A small-molecule ligand and the protein it binds are described below.
Small molecule (SMILES): CC(=O)N[C@@H]1[C@@H](O)[C@H](O)[C@@H](CO)O[C@H]1O

Binding-site contacts:
Ligand atom C3 contacts residue ASN1131 of chain 1.P at 3.8 Å.
Ligand atom C4 contacts residue ASN1131 of chain 1.P at 4.2 Å.
Ligand atom N2 contacts residue ASN1131 of chain 1.P at 2.9 Å (h-bond).
Ligand atom O7 contacts residue ASN1131 of chain 1.P at 3.7 Å.
Ligand atom C7 contacts residue ASN1131 of chain 1.P at 3.5 Å.
Ligand atom C8 contacts residue ASN1131 of chain 1.P at 4.4 Å.
Ligand atom C2 contacts residue ASN1131 of chain 1.P at 2.5 Å.
Ligand atom O5 contacts residue ASN1131 of chain 1.P at 2.4 Å (h-bond).
Ligand atom O7 contacts residue CYS1079 of chain 1.P at 4.3 Å.
Ligand atom C1 contacts residue ASN1131 of chain 1.P at 1.4 Å.
Ligand atom C5 contacts residue ASN1131 of chain 1.P at 3.6 Å.

Sequence of chain 1.P:
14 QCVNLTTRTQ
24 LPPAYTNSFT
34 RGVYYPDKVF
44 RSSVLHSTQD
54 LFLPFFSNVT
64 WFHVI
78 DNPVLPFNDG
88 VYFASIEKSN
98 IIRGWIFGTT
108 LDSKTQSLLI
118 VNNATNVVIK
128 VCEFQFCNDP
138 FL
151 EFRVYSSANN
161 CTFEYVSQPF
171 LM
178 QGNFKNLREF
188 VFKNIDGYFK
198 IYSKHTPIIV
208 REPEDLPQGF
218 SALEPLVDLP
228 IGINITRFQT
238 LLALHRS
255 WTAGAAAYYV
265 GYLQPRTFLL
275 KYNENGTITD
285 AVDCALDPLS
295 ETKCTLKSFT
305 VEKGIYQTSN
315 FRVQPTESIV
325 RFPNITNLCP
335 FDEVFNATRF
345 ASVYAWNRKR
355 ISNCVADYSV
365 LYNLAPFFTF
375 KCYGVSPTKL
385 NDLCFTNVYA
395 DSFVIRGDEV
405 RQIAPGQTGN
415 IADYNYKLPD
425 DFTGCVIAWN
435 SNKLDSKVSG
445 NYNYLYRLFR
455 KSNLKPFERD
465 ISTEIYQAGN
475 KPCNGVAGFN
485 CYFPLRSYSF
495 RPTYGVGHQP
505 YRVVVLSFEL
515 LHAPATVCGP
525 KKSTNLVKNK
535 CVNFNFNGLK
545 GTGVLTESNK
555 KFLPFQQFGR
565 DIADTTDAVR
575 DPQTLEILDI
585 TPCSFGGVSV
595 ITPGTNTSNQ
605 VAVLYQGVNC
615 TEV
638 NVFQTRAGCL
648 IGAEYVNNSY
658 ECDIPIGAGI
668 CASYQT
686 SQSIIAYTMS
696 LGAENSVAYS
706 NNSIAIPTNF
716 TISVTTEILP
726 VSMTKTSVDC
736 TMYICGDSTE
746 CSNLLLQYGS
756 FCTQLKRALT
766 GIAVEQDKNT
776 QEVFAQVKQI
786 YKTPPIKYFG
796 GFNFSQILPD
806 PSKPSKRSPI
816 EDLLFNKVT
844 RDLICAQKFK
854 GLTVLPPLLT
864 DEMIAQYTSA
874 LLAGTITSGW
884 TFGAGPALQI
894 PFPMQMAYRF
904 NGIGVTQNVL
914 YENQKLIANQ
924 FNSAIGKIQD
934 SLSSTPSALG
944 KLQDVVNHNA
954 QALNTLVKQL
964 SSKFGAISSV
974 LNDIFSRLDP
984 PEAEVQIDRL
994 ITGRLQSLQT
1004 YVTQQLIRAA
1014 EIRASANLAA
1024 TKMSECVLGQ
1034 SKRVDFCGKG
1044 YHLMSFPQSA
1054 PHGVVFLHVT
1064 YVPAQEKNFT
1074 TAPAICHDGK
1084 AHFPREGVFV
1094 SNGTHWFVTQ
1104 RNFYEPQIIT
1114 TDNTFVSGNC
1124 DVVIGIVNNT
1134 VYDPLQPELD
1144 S